The protein below binds the small molecule below.
Small molecule (SMILES): CC(C)=CCC/C(C)=C\CNCCNC1C2CC3CC(C2)CC1C3

Binding-site contacts:
Ligand atom CAS contacts residue LEU201 of chain 1.B at 3.6 Å (hydrophobic).
Ligand atom CAM contacts residue ARG67 of chain 1.B at 3.8 Å.
Ligand atom CAJ contacts residue LEU201 of chain 1.B at 3.5 Å (hydrophobic).
Ligand atom CAN contacts residue LEU66 of chain 1.B at 4.1 Å (hydrophobic).
Ligand atom CAC contacts residue LEU201 of chain 1.B at 4.2 Å (hydrophobic).
Ligand atom CAH contacts residue GLN202 of chain 1.B at 4.1 Å.
Ligand atom CAC contacts residue PHE44 of chain 1.B at 3.7 Å (hydrophobic).
Ligand atom CAW contacts residue VAL165 of chain 1.B at 4.3 Å (hydrophobic).
Ligand atom CAR contacts residue LEU173 of chain 1.B at 4.2 Å (hydrophobic).
Ligand atom CAK contacts residue LEU66 of chain 1.B at 3.8 Å (hydrophobic).
Ligand atom NAQ contacts residue VAL165 of chain 1.B at 4.2 Å.
Ligand atom CAF contacts residue LEU173 of chain 1.B at 3.5 Å (hydrophobic).
Ligand atom CAK contacts residue ARG67 of chain 1.B at 3.8 Å.
Ligand atom CAD contacts residue LEU173 of chain 1.B at 4.2 Å (hydrophobic).
Ligand atom CAU contacts residue ARG67 of chain 1.B at 3.8 Å.
Ligand atom CAB contacts residue PHE278 of chain 1.B at 4.1 Å (hydrophobic).
Ligand atom CAO contacts residue ASP70 of chain 1.B at 3.3 Å.
Ligand atom CAD contacts residue MET197 of chain 1.B at 4.0 Å (hydrophobic).
Ligand atom CAW contacts residue ASP70 of chain 1.B at 4.3 Å.
Ligand atom CAT contacts residue TYR63 of chain 1.B at 4.0 Å (hydrophobic).
Ligand atom CAK contacts residue TYR63 of chain 1.B at 3.5 Å (hydrophobic).
Ligand atom CAR contacts residue GLY170 of chain 1.B at 4.1 Å.
Ligand atom CAM contacts residue TYR63 of chain 1.B at 4.1 Å (hydrophobic).
Ligand atom CAA contacts residue TYR266 of chain 1.B at 3.5 Å (hydrophobic).
Ligand atom CAA contacts residue MET197 of chain 1.B at 3.5 Å (hydrophobic).
Ligand atom NAP contacts residue ALA166 of chain 1.B at 4.2 Å.
Ligand atom CAT contacts residue LEU66 of chain 1.B at 4.2 Å (hydrophobic).
Ligand atom CAU contacts residue LEU66 of chain 1.B at 4.0 Å (hydrophobic).
Ligand atom CAD contacts residue GLY170 of chain 1.B at 3.4 Å.
Ligand atom CAO contacts residue LEU66 of chain 1.B at 3.6 Å (hydrophobic).
Ligand atom CAB contacts residue LEU173 of chain 1.B at 3.5 Å (hydrophobic).
Ligand atom NAP contacts residue GLN202 of chain 1.B at 4.2 Å.
Ligand atom CAB contacts residue CYS279 of chain 1.B at 3.7 Å (hydrophobic).
Ligand atom CAE contacts residue LEU201 of chain 1.B at 4.0 Å (hydrophobic).
Ligand atom CAI contacts residue GLN202 of chain 1.B at 3.4 Å.
Ligand atom CAF contacts residue GLY170 of chain 1.B at 3.9 Å.
Ligand atom CAR contacts residue MET197 of chain 1.B at 4.2 Å (hydrophobic).
Ligand atom CAU contacts residue ASP70 of chain 1.B at 4.0 Å.
Ligand atom CAN contacts residue VAL169 of chain 1.B at 4.0 Å (hydrophobic).
Ligand atom CAL contacts residue TYR63 of chain 1.B at 3.6 Å (hydrophobic).

Sequence of chain 1.B:
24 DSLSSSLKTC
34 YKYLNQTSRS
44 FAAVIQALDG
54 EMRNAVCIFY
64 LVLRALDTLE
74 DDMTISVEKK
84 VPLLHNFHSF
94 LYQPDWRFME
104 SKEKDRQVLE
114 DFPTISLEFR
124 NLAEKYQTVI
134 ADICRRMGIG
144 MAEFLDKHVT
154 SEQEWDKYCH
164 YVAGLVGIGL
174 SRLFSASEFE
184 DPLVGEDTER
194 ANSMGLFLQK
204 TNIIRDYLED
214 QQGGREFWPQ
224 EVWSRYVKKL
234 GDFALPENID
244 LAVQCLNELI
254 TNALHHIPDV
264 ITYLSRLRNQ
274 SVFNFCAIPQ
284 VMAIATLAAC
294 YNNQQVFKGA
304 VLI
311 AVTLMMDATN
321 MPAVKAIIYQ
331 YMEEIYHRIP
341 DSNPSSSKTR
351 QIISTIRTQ